This small molecule binds to this protein.
Small molecule (SMILES): O=C(O)c1c(CN2C(=O)Cc3cc(Cl)ccc32)ccc2c1OCO2

Binding-site contacts:
Ligand atom C4 contacts residue VAL121 of chain 1.A at 3.8 Å (hydrophobic).
Ligand atom C15 contacts residue MET125 of chain 1.A at 3.2 Å (hydrophobic).
Ligand atom C3 contacts residue VAL121 of chain 1.A at 3.5 Å (hydrophobic).
Ligand atom C22 contacts residue GLU128 of chain 1.A at 3.9 Å.
Ligand atom C7 contacts residue GLY53 of chain 1.A at 3.7 Å.
Ligand atom O20 contacts residue SER124 of chain 1.A at 3.5 Å.
Ligand atom O21 contacts residue GLU128 of chain 1.A at 3.3 Å.
Ligand atom C6 contacts residue VAL48 of chain 1.A at 3.9 Å (hydrophobic).
Ligand atom C3 contacts residue MET125 of chain 1.A at 3.8 Å (hydrophobic).
Ligand atom C14 contacts residue ILE55 of chain 1.A at 3.5 Å (hydrophobic).
Ligand atom C17 contacts residue MET125 of chain 1.A at 3.8 Å (hydrophobic).
Ligand atom C13 contacts residue HIS154 of chain 1.A at 3.6 Å.
Ligand atom C2 contacts residue VAL121 of chain 1.A at 3.6 Å (hydrophobic).
Ligand atom C7 contacts residue VAL50 of chain 1.A at 3.4 Å (hydrophobic).
Ligand atom C16 contacts residue MET125 of chain 1.A at 3.4 Å (hydrophobic).
Ligand atom O21 contacts residue MET125 of chain 1.A at 3.6 Å.
Ligand atom C1 contacts residue VAL48 of chain 1.A at 3.7 Å (hydrophobic).
Ligand atom C14 contacts residue MET125 of chain 1.A at 3.4 Å (hydrophobic).
Ligand atom C22 contacts residue LEU129 of chain 1.A at 3.5 Å (hydrophobic).
Ligand atom O20 contacts residue MET125 of chain 1.A at 3.3 Å (h-bond).
Ligand atom C13 contacts residue MET125 of chain 1.A at 3.8 Å (hydrophobic).
Ligand atom C13 contacts residue GLY53 of chain 1.A at 3.6 Å.
Ligand atom C8 contacts residue GLY53 of chain 1.A at 3.5 Å.
Ligand atom C14 contacts residue GLY53 of chain 1.A at 3.3 Å.
Ligand atom C6 contacts residue VAL50 of chain 1.A at 3.6 Å (hydrophobic).
Ligand atom C18 contacts residue MET125 of chain 1.A at 3.9 Å (hydrophobic).
Ligand atom O23 contacts residue MET125 of chain 1.A at 3.5 Å.
Ligand atom O23 contacts residue HIS154 of chain 1.A at 3.0 Å (h-bond).
Ligand atom C22 contacts residue MET125 of chain 1.A at 3.6 Å (hydrophobic).
Ligand atom O21 contacts residue HIS154 of chain 1.A at 3.7 Å.
Ligand atom O23 contacts residue ILE55 of chain 1.A at 3.8 Å.
Ligand atom C17 contacts residue HIS154 of chain 1.A at 3.9 Å.
Ligand atom C5 contacts residue VAL50 of chain 1.A at 3.9 Å (hydrophobic).
Ligand atom O9 contacts residue GLY53 of chain 1.A at 3.6 Å.
Ligand atom C14 contacts residue HIS154 of chain 1.A at 3.0 Å.
Ligand atom O23 contacts residue LEU129 of chain 1.A at 3.7 Å.
Ligand atom C16 contacts residue HIS154 of chain 1.A at 3.3 Å.
Ligand atom C15 contacts residue HIS154 of chain 1.A at 2.8 Å.
Ligand atom C22 contacts residue HIS154 of chain 1.A at 3.3 Å.
Ligand atom C2 contacts residue VAL48 of chain 1.A at 3.8 Å (hydrophobic).

Sequence of chain 1.A:
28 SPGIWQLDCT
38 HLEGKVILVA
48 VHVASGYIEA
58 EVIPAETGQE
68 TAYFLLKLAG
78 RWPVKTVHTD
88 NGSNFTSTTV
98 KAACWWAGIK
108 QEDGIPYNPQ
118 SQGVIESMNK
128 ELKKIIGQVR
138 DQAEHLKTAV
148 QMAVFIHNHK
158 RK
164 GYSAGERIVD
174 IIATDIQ